Sequence of chain 1.D:
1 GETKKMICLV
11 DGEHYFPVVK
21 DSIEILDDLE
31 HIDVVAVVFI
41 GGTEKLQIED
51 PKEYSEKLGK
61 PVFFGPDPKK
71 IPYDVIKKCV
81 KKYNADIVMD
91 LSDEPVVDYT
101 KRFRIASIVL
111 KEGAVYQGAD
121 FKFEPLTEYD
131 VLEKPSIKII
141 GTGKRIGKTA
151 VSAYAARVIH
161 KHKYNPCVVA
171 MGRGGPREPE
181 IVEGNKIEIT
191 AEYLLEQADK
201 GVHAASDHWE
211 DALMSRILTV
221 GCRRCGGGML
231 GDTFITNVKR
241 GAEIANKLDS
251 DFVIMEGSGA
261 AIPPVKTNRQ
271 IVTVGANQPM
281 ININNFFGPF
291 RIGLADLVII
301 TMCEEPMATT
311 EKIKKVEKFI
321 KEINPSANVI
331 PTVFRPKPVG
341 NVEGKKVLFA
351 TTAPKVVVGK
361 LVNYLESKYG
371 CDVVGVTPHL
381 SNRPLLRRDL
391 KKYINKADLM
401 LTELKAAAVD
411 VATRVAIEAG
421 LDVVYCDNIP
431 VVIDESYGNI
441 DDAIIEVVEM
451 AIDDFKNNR

Sequence of chain 1.C:
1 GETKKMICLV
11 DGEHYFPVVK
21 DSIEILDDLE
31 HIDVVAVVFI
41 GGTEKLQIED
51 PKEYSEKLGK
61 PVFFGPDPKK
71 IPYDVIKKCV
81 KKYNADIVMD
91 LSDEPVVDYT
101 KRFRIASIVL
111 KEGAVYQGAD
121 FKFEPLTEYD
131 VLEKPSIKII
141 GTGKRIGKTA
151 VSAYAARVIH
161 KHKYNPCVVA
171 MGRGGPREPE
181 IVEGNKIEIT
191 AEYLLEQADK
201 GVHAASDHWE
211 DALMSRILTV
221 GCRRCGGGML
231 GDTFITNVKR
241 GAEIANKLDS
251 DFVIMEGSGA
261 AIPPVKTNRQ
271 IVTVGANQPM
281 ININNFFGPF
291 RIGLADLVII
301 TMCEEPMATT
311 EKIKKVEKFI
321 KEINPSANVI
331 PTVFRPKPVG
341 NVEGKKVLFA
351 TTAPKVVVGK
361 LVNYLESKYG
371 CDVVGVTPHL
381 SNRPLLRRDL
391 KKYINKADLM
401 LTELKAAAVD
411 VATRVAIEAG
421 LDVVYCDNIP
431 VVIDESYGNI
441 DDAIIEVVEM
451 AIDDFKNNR

Binding-site contacts:
Ligand atom C7 contacts residue SER258 of chain 1.C at 3.5 Å.
Ligand atom O15 contacts residue LYS45 of chain 1.D at 3.7 Å.
Ligand atom O9 contacts residue ARG173 of chain 1.C at 3.2 Å (salt-bridge).
Ligand atom O8 contacts residue LYS45 of chain 1.D at 3.5 Å (salt-bridge).
Ligand atom O13 contacts residue ASP207 of chain 1.C at 3.5 Å (salt-bridge).
Ligand atom O9 contacts residue LYS144 of chain 1.C at 3.7 Å.
Ligand atom O2 contacts residue ARG173 of chain 1.C at 3.0 Å (salt-bridge).
Ligand atom C7 contacts residue LYS45 of chain 1.D at 3.2 Å.
Ligand atom O2 contacts residue SER258 of chain 1.C at 3.0 Å (h-bond).
Ligand atom O9 contacts residue GLY259 of chain 1.C at 2.7 Å (h-bond).
Ligand atom O10 contacts residue MG1 of chain 1.Z at 2.0 Å.
Ligand atom C4 contacts residue ARG173 of chain 1.C at 3.6 Å.
Ligand atom O9 contacts residue LYS148 of chain 1.C at 2.7 Å (salt-bridge).
Ligand atom O10 contacts residue ADP1 of chain 1.U at 3.0 Å (h-bond).
Ligand atom O10 contacts residue LYS148 of chain 1.C at 3.5 Å (salt-bridge).
Ligand atom O11 contacts residue ADP1 of chain 1.U at 2.8 Å (h-bond).
Ligand atom C4 contacts residue LYS144 of chain 1.C at 3.5 Å.
Ligand atom O11 contacts residue LYS144 of chain 1.C at 3.3 Å.
Ligand atom O7 contacts residue ARG173 of chain 1.C at 2.8 Å (salt-bridge).
Ligand atom P6 contacts residue LYS45 of chain 1.D at 3.7 Å.
Ligand atom C3 contacts residue ARG173 of chain 1.C at 3.8 Å.
Ligand atom O8 contacts residue ARG173 of chain 1.C at 3.4 Å (salt-bridge).
Ligand atom O5 contacts residue LYS45 of chain 1.D at 2.9 Å (salt-bridge).
Ligand atom O7 contacts residue LYS45 of chain 1.D at 3.0 Å (salt-bridge).
Ligand atom O14 contacts residue ASP207 of chain 1.C at 3.8 Å.
Ligand atom P1 contacts residue ARG173 of chain 1.C at 3.7 Å.
Ligand atom O13 contacts residue LYS45 of chain 1.D at 3.7 Å.
Ligand atom P1 contacts residue LYS148 of chain 1.C at 3.5 Å.
Ligand atom O11 contacts residue ARG145 of chain 1.C at 3.0 Å (salt-bridge).
Ligand atom O7 contacts residue SER258 of chain 1.C at 3.2 Å (h-bond).
Ligand atom C3 contacts residue SER258 of chain 1.C at 3.8 Å.
Ligand atom P1 contacts residue MG1 of chain 1.Z at 3.1 Å.
Ligand atom O14 contacts residue ARG145 of chain 1.C at 2.7 Å (salt-bridge).
Ligand atom O11 contacts residue MG1 of chain 1.Z at 3.2 Å.
Ligand atom O9 contacts residue SER258 of chain 1.C at 3.7 Å.
Ligand atom O8 contacts residue GLY172 of chain 1.C at 3.3 Å.
Ligand atom O10 contacts residue ASP207 of chain 1.C at 3.0 Å (salt-bridge).
Ligand atom C7 contacts residue ARG173 of chain 1.C at 3.6 Å.
Ligand atom P1 contacts residue ADP1 of chain 1.U at 3.7 Å.
Ligand atom C4 contacts residue LYS45 of chain 1.D at 3.8 Å.

This protein binds this small molecule.
Small molecule (SMILES): O=C(O)[C@@H](COP(=O)(O)O)OP(=O)(O)O